Sequence of chain 1.A:
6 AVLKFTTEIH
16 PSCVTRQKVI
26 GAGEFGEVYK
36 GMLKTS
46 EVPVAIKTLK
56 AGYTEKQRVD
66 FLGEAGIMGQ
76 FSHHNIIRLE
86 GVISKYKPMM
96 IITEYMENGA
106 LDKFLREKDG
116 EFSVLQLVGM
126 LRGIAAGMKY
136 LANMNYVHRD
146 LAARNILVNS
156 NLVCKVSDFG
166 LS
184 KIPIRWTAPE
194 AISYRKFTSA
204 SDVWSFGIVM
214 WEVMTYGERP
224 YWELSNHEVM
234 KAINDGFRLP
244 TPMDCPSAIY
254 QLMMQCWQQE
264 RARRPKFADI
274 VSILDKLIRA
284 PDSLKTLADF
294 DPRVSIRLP

Binding-site contacts:
Ligand atom NAL contacts residue PHE164 of chain 1.A at 3.3 Å.
Ligand atom FBI contacts residue PHE76 of chain 1.A at 3.6 Å.
Ligand atom CAJ contacts residue PHE164 of chain 1.A at 3.5 Å (hydrophobic).
Ligand atom NAQ contacts residue PHE164 of chain 1.A at 3.4 Å (h-bond).
Ligand atom CBE contacts residue TYR141 of chain 1.A at 3.2 Å (hydrophobic).
Ligand atom NAQ contacts residue VAL33 of chain 1.A at 3.5 Å.
Ligand atom CAK contacts residue PHE164 of chain 1.A at 3.3 Å (hydrophobic).
Ligand atom CAT contacts residue THR98 of chain 1.A at 3.5 Å.
Ligand atom NBA contacts residue ASP163 of chain 1.A at 3.4 Å (salt-bridge).
Ligand atom CBG contacts residue GLU69 of chain 1.A at 3.2 Å.
Ligand atom NAS contacts residue THR98 of chain 1.A at 2.9 Å (h-bond).
Ligand atom CAW contacts residue MET73 of chain 1.A at 3.6 Å (hydrophobic).
Ligand atom CBF contacts residue ASP163 of chain 1.A at 3.5 Å.
Ligand atom FBJ contacts residue VAL161 of chain 1.A at 3.6 Å.
Ligand atom CAM contacts residue PHE164 of chain 1.A at 3.5 Å (hydrophobic).
Ligand atom CAJ contacts residue ALA50 of chain 1.A at 3.5 Å (hydrophobic).
Ligand atom CAF contacts residue MET101 of chain 1.A at 3.1 Å (hydrophobic).
Ligand atom NBA contacts residue GLU69 of chain 1.A at 2.8 Å (salt-bridge).
Ligand atom CAZ contacts residue ASP163 of chain 1.A at 3.2 Å.
Ligand atom CAY contacts residue THR98 of chain 1.A at 3.5 Å.
Ligand atom FBK contacts residue SER162 of chain 1.A at 3.2 Å.
Ligand atom FBJ contacts residue ILE81 of chain 1.A at 3.4 Å.
Ligand atom CAU contacts residue MET73 of chain 1.A at 3.5 Å (hydrophobic).
Ligand atom CAF contacts residue TYR100 of chain 1.A at 3.3 Å (hydrophobic).
Ligand atom NAH contacts residue ALA50 of chain 1.A at 3.2 Å.
Ligand atom CBC contacts residue TYR141 of chain 1.A at 3.3 Å (hydrophobic).
Ligand atom NAS contacts residue ALA50 of chain 1.A at 3.6 Å.
Ligand atom NAD contacts residue TYR100 of chain 1.A at 3.3 Å.
Ligand atom FBK contacts residue HIS143 of chain 1.A at 3.6 Å.
Ligand atom NAS contacts residue ILE82 of chain 1.A at 3.7 Å.
Ligand atom NBA contacts residue MET73 of chain 1.A at 3.4 Å (h-bond).
Ligand atom CBB contacts residue GLU69 of chain 1.A at 3.5 Å.
Ligand atom CAE contacts residue TYR100 of chain 1.A at 3.6 Å (hydrophobic).
Ligand atom FBI contacts residue LEU136 of chain 1.A at 3.6 Å.
Ligand atom OBL contacts residue SER162 of chain 1.A at 3.5 Å.
Ligand atom NAD contacts residue MET101 of chain 1.A at 2.9 Å (h-bond).
Ligand atom CAW contacts residue GLU69 of chain 1.A at 3.2 Å.
Ligand atom CAZ contacts residue MET73 of chain 1.A at 3.5 Å (hydrophobic).
Ligand atom OBL contacts residue ASP163 of chain 1.A at 2.9 Å (salt-bridge).
Ligand atom CAV contacts residue ILE82 of chain 1.A at 3.6 Å (hydrophobic).

The protein below binds the small molecule below.
Small molecule (SMILES): Cc1ccc(C(=O)Nc2cccc(C(F)(F)F)c2)cc1Nc1nc(-c2cccnc2)nc(-c2cccnc2)n1